The protein below binds the small molecule below.
Small molecule (SMILES): CC(=O)N[C@H]1[C@H](O[C@H]2[C@H](O)[C@@H](NC(C)=O)CO[C@@H]2CO)O[C@H](CO)[C@@H](O)[C@@H]1O

Sequence of chain 19.E:
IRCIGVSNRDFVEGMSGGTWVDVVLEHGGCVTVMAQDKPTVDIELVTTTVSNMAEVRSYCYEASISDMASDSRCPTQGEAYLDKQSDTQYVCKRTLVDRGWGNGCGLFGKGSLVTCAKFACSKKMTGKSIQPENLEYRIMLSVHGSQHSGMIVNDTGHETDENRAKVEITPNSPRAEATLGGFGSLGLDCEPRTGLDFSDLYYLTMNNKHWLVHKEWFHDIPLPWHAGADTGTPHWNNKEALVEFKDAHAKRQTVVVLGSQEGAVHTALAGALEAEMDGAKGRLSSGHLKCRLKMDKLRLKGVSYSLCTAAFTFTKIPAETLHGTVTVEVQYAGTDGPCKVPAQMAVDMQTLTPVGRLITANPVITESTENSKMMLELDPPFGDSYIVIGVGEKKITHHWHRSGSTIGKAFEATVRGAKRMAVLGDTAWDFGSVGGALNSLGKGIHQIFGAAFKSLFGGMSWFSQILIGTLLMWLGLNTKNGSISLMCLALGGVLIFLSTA

Binding-site contacts:
Ligand atom O7 contacts residue ASN154 of chain 19.E at 3.2 Å (h-bond).
Ligand atom O7 contacts residue THR156 of chain 19.E at 4.5 Å.
Ligand atom C8 contacts residue ASN154 of chain 19.E at 4.5 Å.
Ligand atom C1 contacts residue ASN154 of chain 19.E at 3.1 Å.
Ligand atom C8 contacts residue THR156 of chain 19.E at 3.7 Å.
Ligand atom O6 contacts residue MET151 of chain 19.E at 3.5 Å.
Ligand atom C1 contacts residue THR156 of chain 19.E at 3.6 Å.
Ligand atom C3 contacts residue THR156 of chain 19.E at 4.4 Å.
Ligand atom C2 contacts residue THR156 of chain 19.E at 3.9 Å.
Ligand atom C7 contacts residue THR156 of chain 19.E at 3.6 Å.
Ligand atom O5 contacts residue MET151 of chain 19.E at 4.2 Å.
Ligand atom C2 contacts residue ASN154 of chain 19.E at 4.1 Å.
Ligand atom N2 contacts residue ASN154 of chain 19.E at 4.0 Å.
Ligand atom O5 contacts residue ASN154 of chain 19.E at 3.8 Å.
Ligand atom N2 contacts residue THR156 of chain 19.E at 3.2 Å.
Ligand atom C7 contacts residue ASN154 of chain 19.E at 3.7 Å.